Sequence of chain 12.A:
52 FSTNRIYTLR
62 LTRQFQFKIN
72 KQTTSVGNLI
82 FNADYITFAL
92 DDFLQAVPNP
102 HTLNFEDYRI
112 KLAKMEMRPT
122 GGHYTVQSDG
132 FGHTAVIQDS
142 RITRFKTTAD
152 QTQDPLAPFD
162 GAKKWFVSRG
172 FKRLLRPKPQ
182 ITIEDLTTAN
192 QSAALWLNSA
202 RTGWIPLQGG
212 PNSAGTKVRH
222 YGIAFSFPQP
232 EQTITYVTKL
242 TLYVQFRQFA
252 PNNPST

Sequence of chain 6.E:
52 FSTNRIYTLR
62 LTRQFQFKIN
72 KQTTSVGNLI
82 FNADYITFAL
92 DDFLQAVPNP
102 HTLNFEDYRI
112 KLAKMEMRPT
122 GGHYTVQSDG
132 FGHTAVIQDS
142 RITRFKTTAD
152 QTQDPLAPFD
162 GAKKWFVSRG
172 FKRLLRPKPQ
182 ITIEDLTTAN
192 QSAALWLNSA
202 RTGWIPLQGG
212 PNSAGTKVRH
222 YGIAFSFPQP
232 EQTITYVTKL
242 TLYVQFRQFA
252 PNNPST

A protein and the small-molecule ligand that binds it are described below.
Small molecule (SMILES): Cc1cn([C@H]2C[C@H](O)[C@@H](CO[P](=O)(O)O[C@H]3C[C@H](n4cnc5c(=O)[nH]c(N)nc54)O[C@@H]3CO[P](=O)(O)O[C@H]3C[C@H](n4ccc(N)nc4=O)O[C@@H]3COP(=O)=O)O2)c(=O)[nH]c1=O

Sequence of chain 12.E:
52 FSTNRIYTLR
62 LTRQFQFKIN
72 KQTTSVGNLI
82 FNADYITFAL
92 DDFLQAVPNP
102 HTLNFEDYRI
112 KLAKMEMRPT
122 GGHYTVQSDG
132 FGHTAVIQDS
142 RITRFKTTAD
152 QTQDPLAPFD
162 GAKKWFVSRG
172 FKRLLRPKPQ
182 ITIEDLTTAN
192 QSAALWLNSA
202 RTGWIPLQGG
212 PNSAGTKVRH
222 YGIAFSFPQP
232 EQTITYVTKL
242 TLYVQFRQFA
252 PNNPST

Binding-site contacts:
Ligand atom O5' contacts residue TYR244 of chain 12.E at 3.9 Å.
Ligand atom N7 contacts residue TYR244 of chain 12.E at 3.8 Å.
Ligand atom O6 contacts residue LYS173 of chain 12.E at 3.1 Å.
Ligand atom O3' contacts residue LYS112 of chain 12.E at 3.2 Å.
Ligand atom OP2 contacts residue LYS115 of chain 12.E at 3.8 Å.
Ligand atom OP1 contacts residue ARG61 of chain 12.E at 4.0 Å.
Ligand atom C2' contacts residue TYR244 of chain 12.E at 3.7 Å (hydrophobic).
Ligand atom N7 contacts residue LEU175 of chain 12.E at 3.9 Å.
Ligand atom C5 contacts residue LYS173 of chain 12.E at 4.0 Å.
Ligand atom O2 contacts residue GLN246 of chain 12.E at 2.7 Å (h-bond).
Ligand atom C2 contacts residue GLN246 of chain 12.E at 3.9 Å.
Ligand atom O3' contacts residue ARG61 of chain 12.E at 3.9 Å.
Ligand atom C8 contacts residue LEU175 of chain 12.E at 3.8 Å (hydrophobic).
Ligand atom O2 contacts residue THR59 of chain 12.E at 3.3 Å (h-bond).
Ligand atom O4 contacts residue ARG56 of chain 6.E at 3.1 Å (salt-bridge).
Ligand atom O6 contacts residue LYS115 of chain 12.E at 3.3 Å (salt-bridge).
Ligand atom OP1 contacts residue PHE52 of chain 6.E at 3.0 Å (h-bond).
Ligand atom P contacts residue LYS165 of chain 12.A at 4.0 Å.
Ligand atom C2 contacts residue THR59 of chain 12.E at 3.5 Å.
Ligand atom C4 contacts residue LEU175 of chain 12.E at 3.7 Å (hydrophobic).
Ligand atom C6 contacts residue LEU175 of chain 12.E at 3.7 Å (hydrophobic).
Ligand atom C8 contacts residue LYS115 of chain 12.E at 4.0 Å.
Ligand atom C5 contacts residue LYS115 of chain 12.E at 3.7 Å.
Ligand atom OP2 contacts residue TYR244 of chain 12.E at 3.1 Å (h-bond).
Ligand atom OP2 contacts residue LYS165 of chain 12.A at 3.3 Å (salt-bridge).
Ligand atom OP1 contacts residue LYS164 of chain 12.A at 3.4 Å.
Ligand atom C1' contacts residue LYS112 of chain 12.E at 3.8 Å.
Ligand atom N7 contacts residue LYS115 of chain 12.E at 2.9 Å (salt-bridge).
Ligand atom OP1 contacts residue LYS165 of chain 12.A at 2.7 Å (salt-bridge).
Ligand atom C8 contacts residue TYR244 of chain 12.E at 3.1 Å (hydrophobic).
Ligand atom O6 contacts residue LEU175 of chain 12.E at 3.9 Å.
Ligand atom N3 contacts residue THR59 of chain 12.E at 3.3 Å (h-bond).
Ligand atom N9 contacts residue LEU175 of chain 12.E at 3.7 Å.
Ligand atom C7 contacts residue PHE52 of chain 6.E at 3.7 Å (hydrophobic).
Ligand atom P contacts residue PHE52 of chain 6.E at 3.9 Å.
Ligand atom C6 contacts residue LYS115 of chain 12.E at 3.8 Å.
Ligand atom C5 contacts residue LEU175 of chain 12.E at 3.8 Å (hydrophobic).
Ligand atom OP2 contacts residue ARG61 of chain 12.E at 2.8 Å (salt-bridge).
Ligand atom P contacts residue ARG61 of chain 12.E at 3.6 Å.
Ligand atom N4 contacts residue LYS173 of chain 12.E at 4.0 Å.